A small-molecule ligand and the protein it binds are described below.
Small molecule (SMILES): CNC(=O)CN1C[C@@H](C(=O)Nc2cncc3cc(S(C)(=O)=O)ccc23)c2cc(Cl)ccc2C1=O

Sequence of chain 1.B:
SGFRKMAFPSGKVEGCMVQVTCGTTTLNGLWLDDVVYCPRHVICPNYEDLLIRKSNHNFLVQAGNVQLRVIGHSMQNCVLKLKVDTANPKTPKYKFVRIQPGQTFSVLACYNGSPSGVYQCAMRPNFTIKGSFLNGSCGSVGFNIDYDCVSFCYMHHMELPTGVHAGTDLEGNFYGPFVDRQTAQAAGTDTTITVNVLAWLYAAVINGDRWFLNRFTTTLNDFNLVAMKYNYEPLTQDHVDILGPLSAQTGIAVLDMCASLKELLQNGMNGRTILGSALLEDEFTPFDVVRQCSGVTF

Binding-site contacts:
Ligand atom C22 contacts residue GLN189 of chain 1.B at 3.5 Å.
Ligand atom C18 contacts residue MET165 of chain 1.B at 3.6 Å (hydrophobic).
Ligand atom C contacts residue GLU166 of chain 1.B at 3.7 Å.
Ligand atom O1 contacts residue MET165 of chain 1.B at 3.4 Å.
Ligand atom C7 contacts residue HIS163 of chain 1.B at 3.2 Å.
Ligand atom C10 contacts residue PHE140 of chain 1.B at 3.6 Å (hydrophobic).
Ligand atom C8 contacts residue LEU141 of chain 1.B at 3.6 Å (hydrophobic).
Ligand atom N3 contacts residue GLU166 of chain 1.B at 3.8 Å.
Ligand atom C17 contacts residue HIS164 of chain 1.B at 3.4 Å.
Ligand atom C7 contacts residue GLU166 of chain 1.B at 3.6 Å.
Ligand atom CL contacts residue ASP187 of chain 1.B at 3.5 Å.
Ligand atom C8 contacts residue SER144 of chain 1.B at 3.8 Å.
Ligand atom O3 contacts residue GLU166 of chain 1.B at 3.8 Å.
Ligand atom C10 contacts residue GLU166 of chain 1.B at 3.4 Å.
Ligand atom C9 contacts residue LEU141 of chain 1.B at 3.8 Å (hydrophobic).
Ligand atom C8 contacts residue HIS163 of chain 1.B at 3.8 Å.
Ligand atom C19 contacts residue MET165 of chain 1.B at 3.8 Å (hydrophobic).
Ligand atom CL contacts residue HIS164 of chain 1.B at 3.6 Å.
Ligand atom C9 contacts residue GLU166 of chain 1.B at 3.6 Å.
Ligand atom C12 contacts residue ASN142 of chain 1.B at 3.4 Å.
Ligand atom C2 contacts residue GLN189 of chain 1.B at 3.4 Å.
Ligand atom N3 contacts residue SER144 of chain 1.B at 3.5 Å (h-bond).
Ligand atom N1 contacts residue GLN189 of chain 1.B at 3.6 Å.
Ligand atom C19 contacts residue ARG188 of chain 1.B at 3.5 Å.
Ligand atom C17 contacts residue MET165 of chain 1.B at 3.6 Å (hydrophobic).
Ligand atom C20 contacts residue GLN189 of chain 1.B at 3.7 Å.
Ligand atom C8 contacts residue GLU166 of chain 1.B at 3.6 Å.
Ligand atom O2 contacts residue SER1 of chain 1.A at 3.2 Å (h-bond).
Ligand atom CL contacts residue HIS41 of chain 1.B at 3.4 Å.
Ligand atom O2 contacts residue LEU141 of chain 1.B at 3.6 Å.
Ligand atom C18 contacts residue HIS164 of chain 1.B at 3.8 Å.
Ligand atom C10 contacts residue LEU141 of chain 1.B at 3.7 Å (hydrophobic).
Ligand atom O1 contacts residue GLU166 of chain 1.B at 2.9 Å (salt-bridge).
Ligand atom C7 contacts residue MET165 of chain 1.B at 3.8 Å (hydrophobic).
Ligand atom C20 contacts residue ARG188 of chain 1.B at 3.5 Å.
Ligand atom C13 contacts residue ASN142 of chain 1.B at 3.7 Å.
Ligand atom N3 contacts residue HIS163 of chain 1.B at 2.7 Å (h-bond).
Ligand atom O4 contacts residue GLN189 of chain 1.B at 3.3 Å.
Ligand atom N3 contacts residue PHE140 of chain 1.B at 3.8 Å.
Ligand atom C8 contacts residue PHE140 of chain 1.B at 3.6 Å (hydrophobic).

Sequence of chain 1.A:
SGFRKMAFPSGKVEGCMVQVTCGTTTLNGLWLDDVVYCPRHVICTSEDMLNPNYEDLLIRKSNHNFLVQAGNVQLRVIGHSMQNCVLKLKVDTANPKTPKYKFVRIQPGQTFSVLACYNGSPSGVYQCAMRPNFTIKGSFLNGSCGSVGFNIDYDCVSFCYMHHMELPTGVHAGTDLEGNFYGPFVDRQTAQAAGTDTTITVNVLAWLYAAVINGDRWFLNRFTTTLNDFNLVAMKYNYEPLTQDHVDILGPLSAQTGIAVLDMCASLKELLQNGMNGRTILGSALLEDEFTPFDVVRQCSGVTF